Sequence of chain 54.C:
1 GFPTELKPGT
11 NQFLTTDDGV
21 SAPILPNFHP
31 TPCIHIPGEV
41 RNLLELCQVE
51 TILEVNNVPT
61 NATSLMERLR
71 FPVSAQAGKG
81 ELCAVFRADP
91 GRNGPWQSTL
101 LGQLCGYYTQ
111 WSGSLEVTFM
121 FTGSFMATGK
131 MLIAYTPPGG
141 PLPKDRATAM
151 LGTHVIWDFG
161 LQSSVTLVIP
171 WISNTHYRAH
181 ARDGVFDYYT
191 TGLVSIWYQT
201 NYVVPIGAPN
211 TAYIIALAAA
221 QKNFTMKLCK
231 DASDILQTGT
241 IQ

Sequence of chain 55.C:
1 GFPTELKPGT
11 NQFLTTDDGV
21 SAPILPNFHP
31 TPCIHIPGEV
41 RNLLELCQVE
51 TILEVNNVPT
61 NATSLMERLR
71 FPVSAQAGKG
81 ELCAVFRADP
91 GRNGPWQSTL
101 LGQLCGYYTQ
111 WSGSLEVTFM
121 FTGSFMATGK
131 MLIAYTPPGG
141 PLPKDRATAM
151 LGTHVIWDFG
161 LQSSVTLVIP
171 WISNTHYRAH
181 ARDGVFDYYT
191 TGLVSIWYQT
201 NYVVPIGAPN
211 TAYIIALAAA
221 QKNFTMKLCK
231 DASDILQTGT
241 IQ

A protein and the small-molecule ligand that binds it are described below.
Small molecule (SMILES): CCO/N=C/c1ccc(OCC[C@@H](C)CCN2CCN(c3ccncc3)C2=O)cc1

Binding-site contacts:
Ligand atom CAM contacts residue PHE155 of chain 54.A at 3.8 Å (hydrophobic).
Ligand atom CAM contacts residue PRO177 of chain 54.A at 3.7 Å (hydrophobic).
Ligand atom CAJ contacts residue ILE24 of chain 54.C at 3.9 Å (hydrophobic).
Ligand atom CAH contacts residue ASP112 of chain 54.A at 3.4 Å.
Ligand atom CAS contacts residue TRP203 of chain 54.A at 3.4 Å (hydrophobic).
Ligand atom OAC contacts residue ASP112 of chain 54.A at 3.7 Å.
Ligand atom OAC contacts residue ILE113 of chain 54.A at 3.3 Å (h-bond).
Ligand atom CAE contacts residue ASN228 of chain 54.A at 3.4 Å.
Ligand atom CAH contacts residue THR114 of chain 54.A at 3.8 Å.
Ligand atom OAW contacts residue MET195 of chain 54.A at 3.2 Å.
Ligand atom NBD contacts residue ASN228 of chain 54.A at 3.9 Å.
Ligand atom CAD contacts residue PHE137 of chain 54.A at 3.8 Å (hydrophobic).
Ligand atom CAS contacts residue TYR201 of chain 54.A at 3.6 Å (hydrophobic).
Ligand atom CAF contacts residue ASP112 of chain 54.A at 3.6 Å.
Ligand atom CAA contacts residue TYR153 of chain 54.A at 3.9 Å (hydrophobic).
Ligand atom CBA contacts residue TRP203 of chain 54.A at 3.5 Å (hydrophobic).
Ligand atom CAI contacts residue PHE135 of chain 54.A at 3.7 Å (hydrophobic).
Ligand atom CAO contacts residue ILE111 of chain 54.A at 3.8 Å (hydrophobic).
Ligand atom NAT contacts residue PHE155 of chain 54.A at 3.9 Å.
Ligand atom CBA contacts residue ASN228 of chain 54.A at 3.7 Å.
Ligand atom CAI contacts residue VAL192 of chain 54.A at 3.8 Å (hydrophobic).
Ligand atom NBD contacts residue TRP203 of chain 54.A at 3.2 Å.
Ligand atom CAE contacts residue GLN202 of chain 54.A at 3.4 Å.
Ligand atom CAL contacts residue PHE155 of chain 54.A at 3.7 Å (hydrophobic).
Ligand atom CAA contacts residue VAL179 of chain 54.A at 3.4 Å (hydrophobic).
Ligand atom CAA contacts residue SER178 of chain 54.A at 3.5 Å.
Ligand atom NBC contacts residue TRP203 of chain 54.A at 3.8 Å.
Ligand atom CAR contacts residue TYR201 of chain 54.A at 3.4 Å (hydrophobic).
Ligand atom CAG contacts residue GLN202 of chain 54.A at 3.4 Å.
Ligand atom CAG contacts residue ASN228 of chain 54.A at 3.2 Å.
Ligand atom CAF contacts residue THR114 of chain 54.A at 3.6 Å.
Ligand atom OAC contacts residue TRP203 of chain 54.A at 3.9 Å.
Ligand atom CAN contacts residue PHE135 of chain 54.A at 3.7 Å (hydrophobic).
Ligand atom CAX contacts residue TRP203 of chain 54.A at 3.5 Å (hydrophobic).
Ligand atom CAN contacts residue ILE111 of chain 54.A at 3.6 Å (hydrophobic).
Ligand atom CAS contacts residue ASN228 of chain 54.A at 3.8 Å.
Ligand atom CAG contacts residue TRP203 of chain 54.A at 3.7 Å (hydrophobic).
Ligand atom CAK contacts residue PHE135 of chain 54.A at 3.7 Å (hydrophobic).
Ligand atom CAJ contacts residue PHE155 of chain 54.A at 3.7 Å (hydrophobic).
Ligand atom CAA contacts residue PRO177 of chain 54.A at 3.2 Å (hydrophobic).

Sequence of chain 54.A:
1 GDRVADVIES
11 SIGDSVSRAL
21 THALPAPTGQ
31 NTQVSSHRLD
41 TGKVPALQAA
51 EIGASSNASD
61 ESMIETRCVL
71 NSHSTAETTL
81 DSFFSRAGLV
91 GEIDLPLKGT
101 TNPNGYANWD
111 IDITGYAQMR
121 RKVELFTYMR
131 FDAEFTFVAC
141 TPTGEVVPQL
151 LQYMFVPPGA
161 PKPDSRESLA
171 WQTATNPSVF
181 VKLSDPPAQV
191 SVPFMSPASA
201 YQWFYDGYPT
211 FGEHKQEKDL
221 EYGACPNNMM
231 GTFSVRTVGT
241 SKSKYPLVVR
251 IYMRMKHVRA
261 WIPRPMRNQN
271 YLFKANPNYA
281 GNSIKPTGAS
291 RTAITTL